A small-molecule ligand and the protein it binds are described below.
Small molecule (SMILES): OC[C@H]1O[C@H](O[C@H]2[C@H](O)[C@@H](O)[C@@H](O)O[C@@H]2CO)[C@H](O)[C@@H](O)[C@@H]1O

Sequence of chain 1.B:
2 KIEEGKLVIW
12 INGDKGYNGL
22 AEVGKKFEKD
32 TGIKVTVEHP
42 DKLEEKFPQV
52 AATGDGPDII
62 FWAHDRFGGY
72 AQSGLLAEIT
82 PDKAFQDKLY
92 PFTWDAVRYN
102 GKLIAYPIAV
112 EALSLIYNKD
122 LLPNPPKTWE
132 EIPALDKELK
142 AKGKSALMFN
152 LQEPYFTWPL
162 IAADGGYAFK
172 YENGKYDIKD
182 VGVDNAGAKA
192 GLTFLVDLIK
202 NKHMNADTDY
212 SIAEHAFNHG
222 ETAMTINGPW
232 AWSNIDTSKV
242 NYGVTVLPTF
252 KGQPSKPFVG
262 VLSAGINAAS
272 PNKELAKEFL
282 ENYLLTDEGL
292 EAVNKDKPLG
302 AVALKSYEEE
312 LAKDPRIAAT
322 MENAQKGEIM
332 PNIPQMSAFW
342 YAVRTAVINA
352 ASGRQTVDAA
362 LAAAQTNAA

Binding-site contacts:
Ligand atom C1 contacts residue ASP15 of chain 1.B at 3.5 Å.
Ligand atom C2 contacts residue GLU112 of chain 1.B at 3.4 Å.
Ligand atom C2 contacts residue LYS16 of chain 1.B at 3.8 Å.
Ligand atom O2 contacts residue ASP66 of chain 1.B at 2.6 Å (salt-bridge).
Ligand atom O6 contacts residue PHE157 of chain 1.B at 3.8 Å.
Ligand atom O3 contacts residue ASP66 of chain 1.B at 2.6 Å (salt-bridge).
Ligand atom O6 contacts residue TYR156 of chain 1.B at 3.0 Å (h-bond).
Ligand atom C4 contacts residue TRP341 of chain 1.B at 3.6 Å (hydrophobic).
Ligand atom O1 contacts residue ASN13 of chain 1.B at 3.7 Å.
Ligand atom O2 contacts residue ALA64 of chain 1.B at 3.3 Å.
Ligand atom O3 contacts residue ARG67 of chain 1.B at 3.0 Å (salt-bridge).
Ligand atom O4 contacts residue ARG345 of chain 1.B at 3.5 Å (salt-bridge).
Ligand atom O3 contacts residue GLU112 of chain 1.B at 3.9 Å.
Ligand atom C1 contacts residue TYR156 of chain 1.B at 3.5 Å (hydrophobic).
Ligand atom O5 contacts residue ASP15 of chain 1.B at 3.9 Å.
Ligand atom C6 contacts residue PRO155 of chain 1.B at 3.8 Å (hydrophobic).
Ligand atom O4 contacts residue ARG67 of chain 1.B at 3.0 Å (salt-bridge).
Ligand atom C6 contacts residue TRP341 of chain 1.B at 3.6 Å (hydrophobic).
Ligand atom C3 contacts residue TRP63 of chain 1.B at 3.5 Å (hydrophobic).
Ligand atom O5 contacts residue TYR156 of chain 1.B at 3.2 Å.
Ligand atom C1 contacts residue TRP231 of chain 1.B at 3.8 Å (hydrophobic).
Ligand atom O2 contacts residue GLU112 of chain 1.B at 2.7 Å (salt-bridge).
Ligand atom O3 contacts residue TRP341 of chain 1.B at 3.7 Å.
Ligand atom C6 contacts residue TYR156 of chain 1.B at 3.7 Å (hydrophobic).
Ligand atom O3 contacts residue TRP63 of chain 1.B at 3.3 Å (h-bond).
Ligand atom C6 contacts residue PHE157 of chain 1.B at 3.9 Å (hydrophobic).
Ligand atom O2 contacts residue LYS16 of chain 1.B at 2.7 Å (salt-bridge).
Ligand atom O4 contacts residue TRP341 of chain 1.B at 3.8 Å.
Ligand atom O2 contacts residue MET331 of chain 1.B at 3.8 Å.
Ligand atom O3 contacts residue ALA64 of chain 1.B at 3.2 Å.
Ligand atom C2 contacts residue ASP66 of chain 1.B at 3.4 Å.
Ligand atom O6 contacts residue PRO155 of chain 1.B at 3.3 Å.
Ligand atom O6 contacts residue GLU154 of chain 1.B at 2.6 Å (salt-bridge).
Ligand atom O1 contacts residue ASP15 of chain 1.B at 2.9 Å (salt-bridge).
Ligand atom C3 contacts residue ASP66 of chain 1.B at 3.5 Å.
Ligand atom C4 contacts residue TYR156 of chain 1.B at 3.8 Å (hydrophobic).
Ligand atom O2 contacts residue TRP63 of chain 1.B at 3.2 Å (h-bond).
Ligand atom C6 contacts residue GLU154 of chain 1.B at 3.3 Å.
Ligand atom O1 contacts residue LYS16 of chain 1.B at 3.7 Å.
Ligand atom C1 contacts residue LYS16 of chain 1.B at 3.8 Å.